Sequence of chain 1.B:
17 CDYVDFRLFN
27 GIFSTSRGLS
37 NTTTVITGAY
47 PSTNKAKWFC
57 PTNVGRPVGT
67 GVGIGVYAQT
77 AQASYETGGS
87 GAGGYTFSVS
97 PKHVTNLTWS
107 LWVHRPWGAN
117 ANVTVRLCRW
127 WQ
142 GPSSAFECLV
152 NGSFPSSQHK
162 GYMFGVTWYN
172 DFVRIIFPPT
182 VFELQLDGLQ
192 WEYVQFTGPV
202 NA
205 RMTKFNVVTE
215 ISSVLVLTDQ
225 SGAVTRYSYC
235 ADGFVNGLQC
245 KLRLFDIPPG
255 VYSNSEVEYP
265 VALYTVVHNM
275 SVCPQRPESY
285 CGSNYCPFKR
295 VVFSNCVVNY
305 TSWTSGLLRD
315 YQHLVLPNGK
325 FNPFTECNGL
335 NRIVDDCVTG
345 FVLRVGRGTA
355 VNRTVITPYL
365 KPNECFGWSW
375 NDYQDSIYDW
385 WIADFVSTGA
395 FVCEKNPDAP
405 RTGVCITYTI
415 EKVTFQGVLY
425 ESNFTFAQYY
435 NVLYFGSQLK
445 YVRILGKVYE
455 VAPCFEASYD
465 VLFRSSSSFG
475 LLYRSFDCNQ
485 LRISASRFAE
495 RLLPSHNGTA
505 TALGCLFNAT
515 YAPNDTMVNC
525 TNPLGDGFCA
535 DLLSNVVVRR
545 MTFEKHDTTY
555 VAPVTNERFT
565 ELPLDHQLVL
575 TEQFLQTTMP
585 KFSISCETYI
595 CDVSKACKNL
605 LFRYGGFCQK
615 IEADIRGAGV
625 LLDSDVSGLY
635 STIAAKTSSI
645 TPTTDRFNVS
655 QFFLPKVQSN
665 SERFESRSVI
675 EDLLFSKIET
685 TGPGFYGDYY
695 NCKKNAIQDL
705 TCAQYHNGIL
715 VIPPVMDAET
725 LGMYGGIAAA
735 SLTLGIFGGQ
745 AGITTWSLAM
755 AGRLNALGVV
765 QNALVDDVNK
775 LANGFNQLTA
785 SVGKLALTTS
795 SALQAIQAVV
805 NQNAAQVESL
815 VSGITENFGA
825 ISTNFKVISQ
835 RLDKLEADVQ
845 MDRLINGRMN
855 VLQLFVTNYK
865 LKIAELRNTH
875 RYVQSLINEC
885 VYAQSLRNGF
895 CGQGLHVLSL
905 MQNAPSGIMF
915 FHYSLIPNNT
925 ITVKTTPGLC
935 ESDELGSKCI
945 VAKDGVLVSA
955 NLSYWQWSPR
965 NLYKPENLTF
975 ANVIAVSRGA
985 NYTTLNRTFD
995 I

Binding-site contacts:
Ligand atom C7 contacts residue ASN922 of chain 1.B at 3.9 Å.
Ligand atom C5 contacts residue ASN922 of chain 1.B at 3.7 Å.
Ligand atom C1 contacts residue ASN923 of chain 1.B at 4.4 Å.
Ligand atom N2 contacts residue ASN922 of chain 1.B at 2.9 Å (h-bond).
Ligand atom O5 contacts residue ASN922 of chain 1.B at 2.4 Å (h-bond).
Ligand atom C5 contacts residue ASN923 of chain 1.B at 4.5 Å.
Ligand atom O5 contacts residue ASN923 of chain 1.B at 3.6 Å (h-bond).
Ligand atom C6 contacts residue ASN923 of chain 1.B at 4.0 Å.
Ligand atom C2 contacts residue ASN922 of chain 1.B at 2.5 Å.
Ligand atom O6 contacts residue ASN923 of chain 1.B at 4.2 Å.
Ligand atom C4 contacts residue ASN922 of chain 1.B at 4.2 Å.
Ligand atom C1 contacts residue ASN922 of chain 1.B at 1.4 Å.
Ligand atom C3 contacts residue ASN922 of chain 1.B at 3.8 Å.

A protein and the small-molecule ligand that binds it are described below.
Small molecule (SMILES): CC(=O)N[C@@H]1[C@@H](O)[C@H](O)[C@@H](CO)O[C@H]1O